This small molecule binds to this protein.
Small molecule (SMILES): O=C(O)CNC(=O)Cn1ccc2ccc(Br)cc21

Sequence of chain 3.A:
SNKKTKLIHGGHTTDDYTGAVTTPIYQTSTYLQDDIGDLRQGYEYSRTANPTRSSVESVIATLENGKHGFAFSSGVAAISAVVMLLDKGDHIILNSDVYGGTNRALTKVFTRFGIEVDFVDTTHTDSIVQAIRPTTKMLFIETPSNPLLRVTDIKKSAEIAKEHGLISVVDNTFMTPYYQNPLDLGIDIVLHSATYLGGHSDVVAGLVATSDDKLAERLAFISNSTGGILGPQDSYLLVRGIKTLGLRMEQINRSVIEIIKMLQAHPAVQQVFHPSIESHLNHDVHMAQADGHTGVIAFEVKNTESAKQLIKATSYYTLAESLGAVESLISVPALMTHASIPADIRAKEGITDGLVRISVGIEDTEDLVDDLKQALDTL

Binding-site contacts:
Ligand atom BR contacts residue TYR178 of chain 3.A at 3.6 Å.
Ligand atom BR contacts residue PRO177 of chain 3.A at 3.8 Å.
Ligand atom BR contacts residue LEU7 of chain 3.A at 3.7 Å.
Ligand atom BR contacts residue LEU63 of chain 3.A at 3.7 Å.